A small-molecule ligand and the protein it binds are described below.
Small molecule (SMILES): Nc1ncnc2c1ncn2[C@@H]1O[C@H](C[Se]CC[C@H](N)C(=O)O)[C@@H](O)[C@H]1O

Sequence of chain 2.A:
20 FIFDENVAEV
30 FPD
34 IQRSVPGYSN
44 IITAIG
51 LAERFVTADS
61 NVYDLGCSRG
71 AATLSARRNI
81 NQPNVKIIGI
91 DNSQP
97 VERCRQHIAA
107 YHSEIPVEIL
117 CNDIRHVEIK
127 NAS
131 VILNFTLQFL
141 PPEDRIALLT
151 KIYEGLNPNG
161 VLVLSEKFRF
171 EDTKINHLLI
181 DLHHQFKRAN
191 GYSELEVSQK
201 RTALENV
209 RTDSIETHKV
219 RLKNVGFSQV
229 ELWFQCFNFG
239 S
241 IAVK

Binding-site contacts:
Ligand atom SE contacts residue SER68 of chain 2.A at 3.5 Å.
Ligand atom C contacts residue TYR41 of chain 2.A at 3.3 Å (hydrophobic).
Ligand atom N6 contacts residue ASP119 of chain 2.A at 3.1 Å (salt-bridge).
Ligand atom O2' contacts residue PHE22 of chain 2.A at 3.7 Å.
Ligand atom O2' contacts residue ASN92 of chain 2.A at 3.7 Å.
Ligand atom C6 contacts residue ASN92 of chain 2.A at 3.6 Å.
Ligand atom C3' contacts residue SER68 of chain 2.A at 3.5 Å.
Ligand atom C4 contacts residue ASN92 of chain 2.A at 3.3 Å.
Ligand atom C3' contacts residue PHE22 of chain 2.A at 3.6 Å (hydrophobic).
Ligand atom CB contacts residue PHE30 of chain 2.A at 3.5 Å (hydrophobic).
Ligand atom SE contacts residue PHE30 of chain 2.A at 3.6 Å.
Ligand atom CG contacts residue SER68 of chain 2.A at 3.2 Å.
Ligand atom CG contacts residue ASN134 of chain 2.A at 3.4 Å.
Ligand atom C2 contacts residue ILE120 of chain 2.A at 3.4 Å (hydrophobic).
Ligand atom C5 contacts residue ASN92 of chain 2.A at 3.6 Å.
Ligand atom OXT contacts residue PHE30 of chain 2.A at 3.4 Å.
Ligand atom C2 contacts residue ASN92 of chain 2.A at 3.0 Å.
Ligand atom O2' contacts residue ASP91 of chain 2.A at 2.5 Å (salt-bridge).
Ligand atom CB contacts residue ASN134 of chain 2.A at 3.4 Å.
Ligand atom N3 contacts residue ASN92 of chain 2.A at 3.0 Å (h-bond).
Ligand atom N contacts residue GLY66 of chain 2.A at 2.9 Å (h-bond).
Ligand atom OXT contacts residue TYR41 of chain 2.A at 2.5 Å (h-bond).
Ligand atom N3 contacts residue ASP91 of chain 2.A at 3.4 Å.
Ligand atom C3' contacts residue ASP91 of chain 2.A at 3.5 Å.
Ligand atom N1 contacts residue ASN118 of chain 2.A at 3.4 Å (h-bond).
Ligand atom N1 contacts residue ILE120 of chain 2.A at 2.8 Å (h-bond).
Ligand atom C2 contacts residue ASP91 of chain 2.A at 3.7 Å.
Ligand atom CA contacts residue SER68 of chain 2.A at 3.3 Å.
Ligand atom C2' contacts residue ASP91 of chain 2.A at 3.4 Å.
Ligand atom O contacts residue ASN134 of chain 2.A at 3.1 Å (h-bond).
Ligand atom O3' contacts residue SER68 of chain 2.A at 2.7 Å (h-bond).
Ligand atom N contacts residue ASN134 of chain 2.A at 3.2 Å (h-bond).
Ligand atom O3' contacts residue ASP91 of chain 2.A at 2.7 Å (salt-bridge).
Ligand atom C1' contacts residue ASP91 of chain 2.A at 3.4 Å.
Ligand atom C4' contacts residue SER68 of chain 2.A at 3.6 Å.
Ligand atom CB contacts residue SER68 of chain 2.A at 3.6 Å.
Ligand atom O contacts residue TYR41 of chain 2.A at 3.5 Å (h-bond).
Ligand atom N1 contacts residue ASP119 of chain 2.A at 3.3 Å.
Ligand atom O3' contacts residue MSE96 of chain 2.A at 3.5 Å.
Ligand atom C2 contacts residue ASN118 of chain 2.A at 3.2 Å.